The small molecule below binds the protein below.
Small molecule (SMILES): CC[C@H](C)[C@H](NC(=O)[C@H](Cc1ccc(OP(=O)(O)O)cc1)NC(=O)[C@H](CCC(=O)O)NC(=O)c1ccccc1N)C(=O)N[C@@H](CC(N)=O)C(=O)N[C@@H](CCC(N)=O)C(N)=O

Binding-site contacts:
Ligand atom CG contacts residue LYS62 of chain 2.A at 4.5 Å.
Ligand atom C contacts residue ASN71 of chain 2.A at 4.2 Å.
Ligand atom O contacts residue LYS62 of chain 2.A at 2.9 Å (salt-bridge).
Ligand atom OE2 contacts residue LYS62 of chain 2.A at 3.4 Å.
Ligand atom CA contacts residue LYS62 of chain 2.A at 3.8 Å.
Ligand atom C contacts residue ASN71 of chain 2.A at 3.8 Å.
Ligand atom C contacts residue LYS62 of chain 2.A at 3.7 Å.
Ligand atom O contacts residue ASN71 of chain 2.A at 3.2 Å (h-bond).
Ligand atom O contacts residue LYS62 of chain 2.A at 3.2 Å (salt-bridge).
Ligand atom CA contacts residue ASN71 of chain 2.A at 4.2 Å.
Ligand atom CD1 contacts residue ALA60 of chain 2.A at 4.4 Å (hydrophobic).
Ligand atom OE2 contacts residue LYS69 of chain 2.A at 4.0 Å.
Ligand atom N contacts residue LYS62 of chain 2.A at 3.2 Å (salt-bridge).
Ligand atom CA contacts residue ASN71 of chain 2.A at 4.0 Å.
Ligand atom CD contacts residue LYS69 of chain 2.A at 4.4 Å.
Ligand atom CG2 contacts residue ALA60 of chain 2.A at 4.5 Å (hydrophobic).
Ligand atom CD1 contacts residue LYS62 of chain 2.A at 4.3 Å.
Ligand atom O contacts residue GLU75 of chain 2.A at 3.8 Å.
Ligand atom C contacts residue ASN71 of chain 2.A at 3.7 Å.
Ligand atom N contacts residue LYS62 of chain 2.A at 4.3 Å.
Ligand atom CD contacts residue LYS62 of chain 2.A at 4.4 Å.
Ligand atom OE1 contacts residue LYS69 of chain 2.A at 4.2 Å.
Ligand atom N contacts residue ASN71 of chain 2.A at 3.9 Å.
Ligand atom N contacts residue LYS62 of chain 2.A at 4.5 Å.
Ligand atom C contacts residue LYS62 of chain 2.A at 4.1 Å.
Ligand atom O contacts residue ASN71 of chain 2.A at 3.7 Å.
Ligand atom C contacts residue LYS62 of chain 2.A at 4.0 Å.
Ligand atom N contacts residue ASN71 of chain 2.A at 3.7 Å.
Ligand atom O contacts residue ASN71 of chain 2.A at 4.2 Å.

Sequence of chain 2.A:
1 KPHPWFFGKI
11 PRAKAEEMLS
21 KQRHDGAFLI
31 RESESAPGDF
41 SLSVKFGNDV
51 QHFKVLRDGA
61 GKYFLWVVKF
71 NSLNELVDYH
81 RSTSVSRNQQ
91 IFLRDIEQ